Binding-site contacts:
Ligand atom C2 contacts residue ARG188 of chain 1.A at 3.9 Å.
Ligand atom C20 contacts residue MET165 of chain 1.A at 3.7 Å (hydrophobic).
Ligand atom C12 contacts residue GLU166 of chain 1.A at 3.6 Å.
Ligand atom N contacts residue CYS145 of chain 1.A at 3.9 Å.
Ligand atom C12 contacts residue PHE140 of chain 1.A at 3.6 Å (hydrophobic).
Ligand atom CL contacts residue HIS41 of chain 1.A at 3.2 Å.
Ligand atom C11 contacts residue MET165 of chain 1.A at 3.9 Å (hydrophobic).
Ligand atom O1 contacts residue ASN142 of chain 1.A at 3.1 Å (h-bond).
Ligand atom C13 contacts residue GLU166 of chain 1.A at 3.7 Å.
Ligand atom C14 contacts residue ASN142 of chain 1.A at 3.8 Å.
Ligand atom C14 contacts residue LEU141 of chain 1.A at 3.8 Å (hydrophobic).
Ligand atom C13 contacts residue LEU141 of chain 1.A at 3.9 Å (hydrophobic).
Ligand atom O contacts residue GLN189 of chain 1.A at 3.4 Å (h-bond).
Ligand atom CL contacts residue MET165 of chain 1.A at 3.7 Å.
Ligand atom C14 contacts residue PHE140 of chain 1.A at 3.6 Å (hydrophobic).
Ligand atom O1 contacts residue CYS145 of chain 1.A at 3.2 Å (h-bond).
Ligand atom C8 contacts residue CYS145 of chain 1.A at 3.4 Å (hydrophobic).
Ligand atom C11 contacts residue HIS163 of chain 1.A at 3.1 Å.
Ligand atom N1 contacts residue GLU166 of chain 1.A at 4.0 Å.
Ligand atom C12 contacts residue HIS163 of chain 1.A at 3.7 Å.
Ligand atom C1 contacts residue ARG188 of chain 1.A at 3.9 Å.
Ligand atom N1 contacts residue SER144 of chain 1.A at 3.5 Å (h-bond).
Ligand atom N1 contacts residue HIS163 of chain 1.A at 2.6 Å (h-bond).
Ligand atom C contacts residue HIS164 of chain 1.A at 3.9 Å.
Ligand atom C20 contacts residue HIS41 of chain 1.A at 3.9 Å.
Ligand atom C contacts residue MET165 of chain 1.A at 3.6 Å (hydrophobic).
Ligand atom N1 contacts residue PHE140 of chain 1.A at 3.9 Å.
Ligand atom C12 contacts residue LEU141 of chain 1.A at 3.8 Å (hydrophobic).
Ligand atom C4 contacts residue GLN189 of chain 1.A at 3.2 Å.
Ligand atom O2 contacts residue MET165 of chain 1.A at 3.5 Å.
Ligand atom C8 contacts residue ASN142 of chain 1.A at 4.0 Å.
Ligand atom C11 contacts residue GLU166 of chain 1.A at 3.8 Å.
Ligand atom C12 contacts residue SER144 of chain 1.A at 3.9 Å.
Ligand atom C20 contacts residue HIS164 of chain 1.A at 3.4 Å.
Ligand atom CL contacts residue HIS164 of chain 1.A at 3.5 Å.
Ligand atom C9 contacts residue GLU166 of chain 1.A at 4.0 Å.
Ligand atom C11 contacts residue CYS145 of chain 1.A at 3.9 Å (hydrophobic).
Ligand atom CL contacts residue ASP187 of chain 1.A at 3.5 Å.
Ligand atom C14 contacts residue GLU166 of chain 1.A at 3.4 Å.
Ligand atom O2 contacts residue GLU166 of chain 1.A at 2.9 Å (salt-bridge).

Sequence of chain 1.B:
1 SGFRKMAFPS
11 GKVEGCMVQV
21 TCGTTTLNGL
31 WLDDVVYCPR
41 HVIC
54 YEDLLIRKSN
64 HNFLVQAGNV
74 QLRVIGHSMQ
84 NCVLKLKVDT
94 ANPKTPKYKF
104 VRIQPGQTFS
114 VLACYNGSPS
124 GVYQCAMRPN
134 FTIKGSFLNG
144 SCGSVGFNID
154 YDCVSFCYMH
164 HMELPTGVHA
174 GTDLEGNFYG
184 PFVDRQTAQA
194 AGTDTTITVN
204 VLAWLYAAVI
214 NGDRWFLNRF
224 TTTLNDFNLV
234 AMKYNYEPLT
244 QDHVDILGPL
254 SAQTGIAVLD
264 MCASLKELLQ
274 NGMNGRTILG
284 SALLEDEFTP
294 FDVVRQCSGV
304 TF

This protein binds this small molecule.
Small molecule (SMILES): O=C1C[C@]2(CCOc3ccc(Cl)cc32)C(=O)N1c1cncc2ccccc12

Sequence of chain 1.A:
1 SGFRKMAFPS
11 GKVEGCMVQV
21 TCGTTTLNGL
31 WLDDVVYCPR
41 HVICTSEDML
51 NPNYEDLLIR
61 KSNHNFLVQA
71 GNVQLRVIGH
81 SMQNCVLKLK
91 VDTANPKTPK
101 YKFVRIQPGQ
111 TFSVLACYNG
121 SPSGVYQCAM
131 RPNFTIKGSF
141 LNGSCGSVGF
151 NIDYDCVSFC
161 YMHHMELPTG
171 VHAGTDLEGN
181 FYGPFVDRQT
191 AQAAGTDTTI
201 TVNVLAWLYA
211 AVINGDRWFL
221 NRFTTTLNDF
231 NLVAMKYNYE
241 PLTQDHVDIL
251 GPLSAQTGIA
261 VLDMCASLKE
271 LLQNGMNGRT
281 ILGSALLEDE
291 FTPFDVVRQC